A protein and the small-molecule ligand that binds it are described below.
Small molecule (SMILES): C/C(=C/C=C/[C@@H](C)C(=O)O)[C@H]1CN[C@H](C(=O)O)[C@H]1CC(=O)O

Binding-site contacts:
Ligand atom OE2 contacts residue GLY655 of chain 1.C at 3.2 Å.
Ligand atom CAA contacts residue ASN688 of chain 1.C at 3.4 Å.
Ligand atom N contacts residue GLU705 of chain 1.C at 2.8 Å (salt-bridge).
Ligand atom CD contacts residue THR657 of chain 1.C at 3.5 Å.
Ligand atom CAB contacts residue ALA457 of chain 1.C at 3.8 Å (hydrophobic).
Ligand atom CAQ contacts residue GLY456 of chain 1.C at 3.8 Å.
Ligand atom CD contacts residue ALA656 of chain 1.C at 3.6 Å (hydrophobic).
Ligand atom CAS contacts residue TYR455 of chain 1.C at 3.7 Å (hydrophobic).
Ligand atom OE2 contacts residue THR657 of chain 1.C at 2.8 Å (h-bond).
Ligand atom OAD contacts residue ASP654 of chain 1.C at 3.5 Å (salt-bridge).
Ligand atom C contacts residue LYS729 of chain 1.C at 3.8 Å.
Ligand atom O contacts residue GLY655 of chain 1.C at 3.4 Å.
Ligand atom CAB contacts residue GLY655 of chain 1.C at 3.4 Å.
Ligand atom CAQ contacts residue TYR455 of chain 1.C at 3.8 Å (hydrophobic).
Ligand atom CAQ contacts residue LYS454 of chain 1.C at 3.7 Å.
Ligand atom OXT contacts residue GLU705 of chain 1.C at 3.5 Å (salt-bridge).
Ligand atom OE2 contacts residue ASP654 of chain 1.C at 3.1 Å (salt-bridge).
Ligand atom CAJ contacts residue TYR455 of chain 1.C at 3.8 Å (hydrophobic).
Ligand atom CB contacts residue GLY655 of chain 1.C at 3.8 Å.
Ligand atom CG contacts residue ASP654 of chain 1.C at 3.5 Å.
Ligand atom CAQ contacts residue ASP654 of chain 1.C at 3.9 Å.
Ligand atom OE2 contacts residue ALA656 of chain 1.C at 2.6 Å (h-bond).
Ligand atom CAB contacts residue ARG490 of chain 1.C at 3.4 Å.
Ligand atom OAD contacts residue LYS454 of chain 1.C at 3.3 Å.
Ligand atom O contacts residue ALA485 of chain 1.C at 3.5 Å.
Ligand atom CAA contacts residue VAL652 of chain 1.C at 3.7 Å (hydrophobic).
Ligand atom OAG contacts residue ALA457 of chain 1.C at 3.5 Å (h-bond).
Ligand atom CD contacts residue ASP654 of chain 1.C at 3.7 Å.
Ligand atom OE1 contacts residue THR657 of chain 1.C at 3.6 Å.
Ligand atom CAB contacts residue ASP654 of chain 1.C at 3.5 Å.
Ligand atom O contacts residue ALA656 of chain 1.C at 3.3 Å (h-bond).
Ligand atom OAG contacts residue TYR455 of chain 1.C at 3.3 Å (h-bond).
Ligand atom OXT contacts residue ALA485 of chain 1.C at 3.4 Å.
Ligand atom OAG contacts residue GLY456 of chain 1.C at 2.7 Å (h-bond).
Ligand atom CA contacts residue LYS729 of chain 1.C at 3.8 Å.
Ligand atom OAG contacts residue LYS454 of chain 1.C at 3.3 Å.
Ligand atom CAQ contacts residue ALA457 of chain 1.C at 3.9 Å (hydrophobic).
Ligand atom CAL contacts residue GLU705 of chain 1.C at 3.4 Å.
Ligand atom CAI contacts residue TYR455 of chain 1.C at 3.4 Å (hydrophobic).
Ligand atom C contacts residue ALA485 of chain 1.C at 3.7 Å (hydrophobic).

Sequence of chain 1.C:
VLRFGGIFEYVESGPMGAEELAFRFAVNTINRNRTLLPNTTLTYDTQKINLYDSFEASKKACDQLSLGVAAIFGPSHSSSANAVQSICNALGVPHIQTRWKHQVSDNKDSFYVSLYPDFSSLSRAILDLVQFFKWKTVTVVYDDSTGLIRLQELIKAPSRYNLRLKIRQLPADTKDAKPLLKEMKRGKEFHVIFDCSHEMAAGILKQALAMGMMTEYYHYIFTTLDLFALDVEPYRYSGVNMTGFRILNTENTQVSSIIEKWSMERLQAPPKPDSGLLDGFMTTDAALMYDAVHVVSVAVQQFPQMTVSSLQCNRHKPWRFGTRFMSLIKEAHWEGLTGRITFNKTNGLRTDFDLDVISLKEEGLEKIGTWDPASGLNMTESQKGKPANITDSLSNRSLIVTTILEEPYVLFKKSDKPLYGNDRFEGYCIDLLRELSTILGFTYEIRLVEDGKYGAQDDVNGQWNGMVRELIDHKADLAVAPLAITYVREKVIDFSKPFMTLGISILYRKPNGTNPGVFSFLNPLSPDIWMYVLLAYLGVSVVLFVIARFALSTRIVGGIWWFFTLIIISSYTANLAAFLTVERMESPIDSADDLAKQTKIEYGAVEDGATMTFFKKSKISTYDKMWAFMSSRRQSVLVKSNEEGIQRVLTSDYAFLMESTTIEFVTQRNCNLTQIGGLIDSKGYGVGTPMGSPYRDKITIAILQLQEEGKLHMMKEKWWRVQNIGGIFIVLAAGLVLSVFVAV